Binding-site contacts:
Ligand atom CL contacts residue PHE296 of chain 1.A at 3.6 Å.
Ligand atom CL contacts residue PHE357 of chain 1.A at 3.4 Å.
Ligand atom C6 contacts residue ILE260 of chain 1.A at 3.6 Å (hydrophobic).
Ligand atom F1 contacts residue ILE260 of chain 1.A at 3.6 Å.
Ligand atom C11 contacts residue ILE260 of chain 1.A at 3.7 Å (hydrophobic).
Ligand atom CL contacts residue ILE358 of chain 1.A at 3.9 Å.
Ligand atom C10 contacts residue PHE296 of chain 1.A at 3.8 Å (hydrophobic).
Ligand atom O contacts residue THR361 of chain 1.A at 3.6 Å.
Ligand atom F1 contacts residue GLN293 of chain 1.A at 3.3 Å.
Ligand atom C16 contacts residue GLN293 of chain 1.A at 3.8 Å.
Ligand atom C12 contacts residue ASN245 of chain 1.A at 3.9 Å.
Ligand atom C14 contacts residue PHE296 of chain 1.A at 3.9 Å (hydrophobic).
Ligand atom C11 contacts residue PHE296 of chain 1.A at 3.5 Å (hydrophobic).
Ligand atom F2 contacts residue THR257 of chain 1.A at 3.8 Å.
Ligand atom C13 contacts residue PHE296 of chain 1.A at 3.5 Å (hydrophobic).
Ligand atom C18 contacts residue PHE296 of chain 1.A at 3.6 Å (hydrophobic).
Ligand atom N contacts residue ILE260 of chain 1.A at 3.7 Å.
Ligand atom C9 contacts residue PHE296 of chain 1.A at 3.8 Å (hydrophobic).
Ligand atom C19 contacts residue PHE296 of chain 1.A at 3.2 Å (hydrophobic).
Ligand atom C3 contacts residue MET197 of chain 1.A at 3.7 Å (hydrophobic).
Ligand atom C3 contacts residue THR361 of chain 1.A at 3.9 Å.
Ligand atom F contacts residue ASN245 of chain 1.A at 3.5 Å.
Ligand atom C18 contacts residue PHE357 of chain 1.A at 3.7 Å (hydrophobic).
Ligand atom N contacts residue PHE296 of chain 1.A at 3.4 Å.
Ligand atom F1 contacts residue THR257 of chain 1.A at 3.0 Å.
Ligand atom F contacts residue PHE296 of chain 1.A at 3.7 Å.
Ligand atom N contacts residue GLN293 of chain 1.A at 3.3 Å (h-bond).
Ligand atom C15 contacts residue GLN293 of chain 1.A at 3.3 Å.
Ligand atom C10 contacts residue ASN245 of chain 1.A at 3.9 Å.
Ligand atom F contacts residue TYR253 of chain 1.A at 3.5 Å.
Ligand atom F contacts residue GLN293 of chain 1.A at 3.5 Å.
Ligand atom C20 contacts residue PHE296 of chain 1.A at 3.6 Å (hydrophobic).
Ligand atom F2 contacts residue ASN245 of chain 1.A at 3.0 Å.
Ligand atom C14 contacts residue GLN293 of chain 1.A at 3.8 Å.
Ligand atom O1 contacts residue MET197 of chain 1.A at 3.2 Å.
Ligand atom F2 contacts residue TYR83 of chain 1.A at 3.6 Å.
Ligand atom C contacts residue THR361 of chain 1.A at 3.8 Å.
Ligand atom F contacts residue PRO246 of chain 1.A at 3.8 Å.
Ligand atom F2 contacts residue ILE260 of chain 1.A at 3.8 Å.
Ligand atom F2 contacts residue TRP256 of chain 1.A at 3.5 Å.

Sequence of chain 1.A:
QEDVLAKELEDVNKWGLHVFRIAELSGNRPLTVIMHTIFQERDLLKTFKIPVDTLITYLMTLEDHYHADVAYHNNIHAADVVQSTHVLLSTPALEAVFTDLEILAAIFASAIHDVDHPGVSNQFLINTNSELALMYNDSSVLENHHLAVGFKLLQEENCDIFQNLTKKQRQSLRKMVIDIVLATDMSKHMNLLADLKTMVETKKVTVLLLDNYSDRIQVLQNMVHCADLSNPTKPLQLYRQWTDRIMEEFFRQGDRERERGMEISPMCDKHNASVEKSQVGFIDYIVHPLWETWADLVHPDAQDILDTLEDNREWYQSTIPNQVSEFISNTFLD

The protein below binds the small molecule below.
Small molecule (SMILES): O=C(O)Cc1ccc(Cc2cc(-c3cccc(Cl)c3)nc(C(F)(F)F)c2)cc1